This small molecule binds to this protein.
Small molecule (SMILES): CNc1ncnc2c1ncn2[C@H]1C[C@H](O[P](=O)(O)OC[C@H]2O[C@@H](n3cnc4c(N)ncnc43)C[C@@H]2O[P](=O)(O)OC[C@H]2O[C@@H](n3cc(C)c(=O)[nH]c3=O)C[C@@H]2O[P](=O)(O)OC[C@H]2O[C@@H](n3ccc(N)nc3=O)C[C@@H]2O[P](=O)(O)OC[C@H]2O[C@@H](n3cnc4c(N)ncnc43)C[C@@H]2O[P](=O)(O)OC[C@H]2O[C@@H](n3cnc4c(=O)nc(N)[nH]c43)C[C@@H]2O)[C@@H](CO[P](=O)(O)O[C@H]2C[C@H](n3cnc4c(=O)nc(N)[nH]c43)O[C@@H]2CO[P](=O)(O)O[C@H]2C[C@H](n3ccc(N)nc3=O)O[C@@H]2CO[P](=O)(O)O[C@H]2C[C@H](n3ccc(N)nc3=O)O[C@@H]2CO)O1

Sequence of chain 1.A:
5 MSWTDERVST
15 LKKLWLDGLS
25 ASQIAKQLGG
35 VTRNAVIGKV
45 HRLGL

Binding-site contacts:
Ligand atom N1 contacts residue DC8 of chain 1.E at 2.9 Å (h-bond).
Ligand atom N3 contacts residue DG9 of chain 1.E at 2.7 Å (h-bond).
Ligand atom O2 contacts residue DG4 of chain 1.E at 2.5 Å (h-bond).
Ligand atom O2 contacts residue 6MA5 of chain 1.E at 3.3 Å (h-bond).
Ligand atom O2 contacts residue 6MA5 of chain 1.E at 3.1 Å.
Ligand atom N6 contacts residue DT6 of chain 1.E at 3.1 Å (h-bond).
Ligand atom OP2 contacts residue THR36 of chain 1.A at 2.4 Å (h-bond).
Ligand atom O5' contacts residue ARG46 of chain 1.A at 3.4 Å (salt-bridge).
Ligand atom N1 contacts residue DG4 of chain 1.E at 3.3 Å (h-bond).
Ligand atom OP2 contacts residue TRP7 of chain 1.A at 2.9 Å (h-bond).
Ligand atom O6 contacts residue DT7 of chain 1.E at 3.0 Å (h-bond).
Ligand atom OP2 contacts residue ARG46 of chain 1.A at 3.1 Å (salt-bridge).
Ligand atom N1 contacts residue DT7 of chain 1.E at 3.0 Å (h-bond).
Ligand atom N6 contacts residue DT7 of chain 1.E at 3.3 Å (h-bond).
Ligand atom OP1 contacts residue THR36 of chain 1.A at 3.2 Å.
Ligand atom C4 contacts residue DG4 of chain 1.E at 3.3 Å.
Ligand atom C2 contacts residue DG4 of chain 1.E at 3.1 Å.
Ligand atom O2 contacts residue DG9 of chain 1.E at 2.7 Å (h-bond).
Ligand atom N6 contacts residue DT6 of chain 1.E at 2.8 Å (h-bond).
Ligand atom N1 contacts residue DT6 of chain 1.E at 2.8 Å (h-bond).
Ligand atom N3 contacts residue DG4 of chain 1.E at 2.8 Å (h-bond).
Ligand atom N6 contacts residue 6MA5 of chain 1.E at 3.0 Å (h-bond).
Ligand atom N6 contacts residue ASN38 of chain 1.A at 3.3 Å (h-bond).
Ligand atom N4 contacts residue DG4 of chain 1.E at 2.9 Å (h-bond).
Ligand atom N4 contacts residue DG9 of chain 1.E at 2.7 Å (h-bond).
Ligand atom C8 contacts residue ASN38 of chain 1.A at 3.3 Å.
Ligand atom N1 contacts residue DT3 of chain 1.E at 3.1 Å (h-bond).
Ligand atom N2 contacts residue DC8 of chain 1.E at 2.7 Å (h-bond).
Ligand atom N3 contacts residue 6MA5 of chain 1.E at 2.9 Å (h-bond).
Ligand atom C2 contacts residue DG9 of chain 1.E at 3.4 Å.
Ligand atom C2 contacts residue 6MA5 of chain 1.E at 3.4 Å.
Ligand atom O5' contacts residue ALA39 of chain 1.A at 3.4 Å.
Ligand atom N7 contacts residue ASN38 of chain 1.A at 3.2 Å (h-bond).
Ligand atom C2 contacts residue DG4 of chain 1.E at 3.4 Å.
Ligand atom O4 contacts residue 6MA5 of chain 1.E at 3.3 Å (h-bond).
Ligand atom O6 contacts residue DC8 of chain 1.E at 3.1 Å (h-bond).
Ligand atom C2 contacts residue DT7 of chain 1.E at 3.4 Å.
Ligand atom N4 contacts residue DC8 of chain 1.E at 3.2 Å (h-bond).
Ligand atom N3 contacts residue DG4 of chain 1.E at 3.1 Å (h-bond).
Ligand atom OP2 contacts residue LYS43 of chain 1.A at 2.3 Å (salt-bridge).